Sequence of chain 1.C:
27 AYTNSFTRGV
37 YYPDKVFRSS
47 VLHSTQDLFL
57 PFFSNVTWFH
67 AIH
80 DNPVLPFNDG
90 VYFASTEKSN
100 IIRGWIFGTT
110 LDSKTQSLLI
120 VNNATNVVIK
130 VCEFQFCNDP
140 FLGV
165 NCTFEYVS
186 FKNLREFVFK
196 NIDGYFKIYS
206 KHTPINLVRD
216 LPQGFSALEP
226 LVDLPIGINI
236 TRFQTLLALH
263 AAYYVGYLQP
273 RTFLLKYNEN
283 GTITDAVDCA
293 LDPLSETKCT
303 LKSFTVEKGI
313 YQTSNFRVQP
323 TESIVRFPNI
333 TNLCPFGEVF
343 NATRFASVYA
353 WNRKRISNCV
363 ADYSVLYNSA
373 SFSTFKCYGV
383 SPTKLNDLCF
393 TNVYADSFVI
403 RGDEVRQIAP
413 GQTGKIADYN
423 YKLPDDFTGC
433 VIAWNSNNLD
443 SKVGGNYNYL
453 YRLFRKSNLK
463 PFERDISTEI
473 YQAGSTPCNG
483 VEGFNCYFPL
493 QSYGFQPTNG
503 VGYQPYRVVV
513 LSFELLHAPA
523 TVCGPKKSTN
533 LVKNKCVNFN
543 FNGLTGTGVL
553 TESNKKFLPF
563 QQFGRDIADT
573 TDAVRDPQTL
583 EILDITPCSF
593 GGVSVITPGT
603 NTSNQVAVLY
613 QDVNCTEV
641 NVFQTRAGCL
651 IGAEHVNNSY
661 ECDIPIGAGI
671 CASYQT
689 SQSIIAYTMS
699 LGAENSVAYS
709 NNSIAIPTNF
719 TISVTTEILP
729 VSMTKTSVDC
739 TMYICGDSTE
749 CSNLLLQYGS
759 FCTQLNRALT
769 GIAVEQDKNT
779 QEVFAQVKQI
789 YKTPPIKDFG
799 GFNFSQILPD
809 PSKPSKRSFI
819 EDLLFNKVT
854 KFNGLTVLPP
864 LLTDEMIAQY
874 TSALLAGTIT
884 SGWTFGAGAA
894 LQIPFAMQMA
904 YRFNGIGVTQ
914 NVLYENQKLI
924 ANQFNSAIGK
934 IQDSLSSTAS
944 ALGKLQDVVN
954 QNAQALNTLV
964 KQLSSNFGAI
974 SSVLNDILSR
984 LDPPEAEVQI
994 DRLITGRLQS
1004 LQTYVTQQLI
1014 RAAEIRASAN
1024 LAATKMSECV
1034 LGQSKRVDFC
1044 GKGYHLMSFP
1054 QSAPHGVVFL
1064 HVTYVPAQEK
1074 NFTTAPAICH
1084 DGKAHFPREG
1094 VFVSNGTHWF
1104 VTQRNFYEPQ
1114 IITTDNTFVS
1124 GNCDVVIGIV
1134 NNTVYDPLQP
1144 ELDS

The protein below binds the small molecule below.
Small molecule (SMILES): CC(=O)N[C@@H]1[C@@H](O)[C@H](O)[C@@H](CO)O[C@H]1O

Binding-site contacts:
Ligand atom C4 contacts residue ASN331 of chain 1.C at 4.3 Å.
Ligand atom O6 contacts residue ASN331 of chain 1.C at 4.4 Å.
Ligand atom O6 contacts residue GLN580 of chain 1.C at 4.0 Å.
Ligand atom C7 contacts residue ASN331 of chain 1.C at 3.6 Å.
Ligand atom O5 contacts residue GLN580 of chain 1.C at 3.3 Å (h-bond).
Ligand atom O7 contacts residue ASN331 of chain 1.C at 3.9 Å.
Ligand atom C5 contacts residue ASN331 of chain 1.C at 3.7 Å.
Ligand atom O7 contacts residue GLN580 of chain 1.C at 4.2 Å.
Ligand atom C5 contacts residue ILE332 of chain 1.C at 4.2 Å (hydrophobic).
Ligand atom C1 contacts residue ASN331 of chain 1.C at 1.4 Å.
Ligand atom C6 contacts residue ILE332 of chain 1.C at 4.0 Å (hydrophobic).
Ligand atom C2 contacts residue GLN580 of chain 1.C at 3.8 Å.
Ligand atom C1 contacts residue GLN580 of chain 1.C at 3.6 Å.
Ligand atom O5 contacts residue ILE332 of chain 1.C at 4.0 Å.
Ligand atom C5 contacts residue GLN580 of chain 1.C at 4.4 Å.
Ligand atom C6 contacts residue ASN331 of chain 1.C at 4.2 Å.
Ligand atom C2 contacts residue ASN331 of chain 1.C at 2.5 Å.
Ligand atom N2 contacts residue ASN331 of chain 1.C at 2.9 Å (h-bond).
Ligand atom C3 contacts residue ASN331 of chain 1.C at 3.8 Å.
Ligand atom O5 contacts residue ASN331 of chain 1.C at 2.4 Å (h-bond).